Sequence of chain 1.D:
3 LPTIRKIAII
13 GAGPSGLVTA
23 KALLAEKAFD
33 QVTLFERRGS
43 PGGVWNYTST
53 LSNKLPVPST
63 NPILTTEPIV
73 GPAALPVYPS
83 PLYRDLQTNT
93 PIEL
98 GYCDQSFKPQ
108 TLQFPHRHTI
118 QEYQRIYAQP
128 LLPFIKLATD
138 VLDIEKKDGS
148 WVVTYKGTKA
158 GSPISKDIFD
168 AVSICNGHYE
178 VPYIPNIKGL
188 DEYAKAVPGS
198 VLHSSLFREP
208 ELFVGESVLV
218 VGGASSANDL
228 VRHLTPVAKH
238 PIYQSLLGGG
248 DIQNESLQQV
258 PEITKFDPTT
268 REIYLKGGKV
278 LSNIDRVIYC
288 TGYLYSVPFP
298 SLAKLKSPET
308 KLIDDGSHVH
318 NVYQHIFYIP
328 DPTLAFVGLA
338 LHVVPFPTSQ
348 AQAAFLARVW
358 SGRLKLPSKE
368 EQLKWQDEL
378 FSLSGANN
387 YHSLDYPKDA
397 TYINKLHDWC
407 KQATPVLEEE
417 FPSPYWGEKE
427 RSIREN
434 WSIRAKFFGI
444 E

A protein and the small-molecule ligand that binds it are described below.
Small molecule (SMILES): Cn1cc[nH]c1=S

Binding-site contacts:
Ligand atom C4 contacts residue FAD1 of chain 1.R at 3.7 Å.
Ligand atom C2 contacts residue FAD1 of chain 1.R at 3.8 Å.
Ligand atom C1A contacts residue TYR176 of chain 1.D at 4.4 Å (hydrophobic).
Ligand atom C2 contacts residue TYR176 of chain 1.D at 4.3 Å (hydrophobic).
Ligand atom C4 contacts residue SER222 of chain 1.D at 4.2 Å.
Ligand atom C3A contacts residue FAD1 of chain 1.R at 3.9 Å.
Ligand atom N3 contacts residue FAD1 of chain 1.R at 3.7 Å.
Ligand atom C4 contacts residue ASN91 of chain 1.D at 4.0 Å.
Ligand atom C3A contacts residue SER223 of chain 1.D at 3.8 Å.
Ligand atom N1 contacts residue TYR176 of chain 1.D at 3.5 Å.
Ligand atom S2 contacts residue PEO1 of chain 1.Q at 3.0 Å (h-bond).
Ligand atom N1 contacts residue FAD1 of chain 1.R at 4.0 Å.
Ligand atom C1A contacts residue TYR290 of chain 1.D at 4.0 Å (hydrophobic).
Ligand atom C1A contacts residue FAD1 of chain 1.R at 4.0 Å.
Ligand atom S2 contacts residue TYR176 of chain 1.D at 4.1 Å.
Ligand atom S2 contacts residue FAD1 of chain 1.R at 3.5 Å.